Sequence of chain 1.A:
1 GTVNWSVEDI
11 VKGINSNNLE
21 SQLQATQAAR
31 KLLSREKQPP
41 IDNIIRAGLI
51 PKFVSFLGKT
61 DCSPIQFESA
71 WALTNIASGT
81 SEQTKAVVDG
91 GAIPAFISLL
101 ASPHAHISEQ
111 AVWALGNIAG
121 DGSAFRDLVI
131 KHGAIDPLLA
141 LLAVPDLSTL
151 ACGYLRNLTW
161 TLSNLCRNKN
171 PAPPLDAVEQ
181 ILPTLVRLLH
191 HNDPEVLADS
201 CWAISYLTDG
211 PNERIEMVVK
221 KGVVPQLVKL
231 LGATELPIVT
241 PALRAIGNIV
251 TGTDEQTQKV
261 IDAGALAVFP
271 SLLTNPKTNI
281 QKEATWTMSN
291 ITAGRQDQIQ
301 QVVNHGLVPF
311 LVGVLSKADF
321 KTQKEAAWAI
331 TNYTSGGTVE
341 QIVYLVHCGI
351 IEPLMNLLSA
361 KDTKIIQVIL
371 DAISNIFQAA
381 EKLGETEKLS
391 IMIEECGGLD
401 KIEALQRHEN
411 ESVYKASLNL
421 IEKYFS

Binding-site contacts:
Ligand atom CBP contacts residue GLN110 of chain 1.A at 3.5 Å.
Ligand atom CAN contacts residue ASN157 of chain 1.A at 3.0 Å.
Ligand atom CBG contacts residue ASN75 of chain 1.A at 3.3 Å.
Ligand atom OBF contacts residue ASN75 of chain 1.A at 2.7 Å (h-bond).
Ligand atom CAP contacts residue TRP113 of chain 1.A at 3.2 Å (hydrophobic).
Ligand atom CAN contacts residue TRP113 of chain 1.A at 3.5 Å (hydrophobic).
Ligand atom CAK contacts residue TRP160 of chain 1.A at 3.2 Å (hydrophobic).
Ligand atom NBE contacts residue TRP113 of chain 1.A at 3.5 Å (h-bond).
Ligand atom NAO contacts residue ASN157 of chain 1.A at 3.4 Å (h-bond).
Ligand atom CB contacts residue ASN117 of chain 1.A at 3.2 Å.
Ligand atom CBD contacts residue ASN75 of chain 1.A at 3.2 Å.
Ligand atom NAO contacts residue TRP160 of chain 1.A at 3.5 Å.
Ligand atom NZ contacts residue GLY79 of chain 1.A at 3.4 Å (h-bond).
Ligand atom NAY contacts residue TRP113 of chain 1.A at 3.3 Å (h-bond).
Ligand atom CAM contacts residue TRP160 of chain 1.A at 3.4 Å (hydrophobic).
Ligand atom CAL contacts residue TRP113 of chain 1.A at 3.4 Å (hydrophobic).
Ligand atom NZ contacts residue THR84 of chain 1.A at 2.9 Å (h-bond).
Ligand atom OAI contacts residue TRP113 of chain 1.A at 3.4 Å (h-bond).
Ligand atom CAM contacts residue TRP113 of chain 1.A at 3.5 Å (hydrophobic).
Ligand atom NAF contacts residue ASN117 of chain 1.A at 2.7 Å (h-bond).
Ligand atom CAG contacts residue ASN117 of chain 1.A at 3.2 Å.
Ligand atom CAX contacts residue SER78 of chain 1.A at 3.2 Å.
Ligand atom CG contacts residue SER78 of chain 1.A at 3.4 Å.
Ligand atom CE contacts residue GLY79 of chain 1.A at 2.9 Å.
Ligand atom CBL contacts residue GLN110 of chain 1.A at 3.5 Å.
Ligand atom CAL contacts residue ASN117 of chain 1.A at 3.5 Å.
Ligand atom CD contacts residue ASN117 of chain 1.A at 3.4 Å.
Ligand atom OAQ contacts residue TRP160 of chain 1.A at 3.0 Å (h-bond).
Ligand atom NBE contacts residue ASN75 of chain 1.A at 3.4 Å (h-bond).
Ligand atom CAJ contacts residue TRP160 of chain 1.A at 3.4 Å (hydrophobic).
Ligand atom NAO contacts residue TRP113 of chain 1.A at 3.5 Å.
Ligand atom CBM contacts residue GLN110 of chain 1.A at 3.2 Å.
Ligand atom CAL contacts residue TRP160 of chain 1.A at 3.3 Å (hydrophobic).
Ligand atom NBI contacts residue TRP113 of chain 1.A at 3.3 Å.
Ligand atom NZ contacts residue ASP121 of chain 1.A at 2.7 Å (salt-bridge).
Ligand atom CBN contacts residue GLN110 of chain 1.A at 3.0 Å.
Ligand atom CAK contacts residue TRP113 of chain 1.A at 3.5 Å (hydrophobic).
Ligand atom CAA contacts residue ARG167 of chain 1.A at 3.2 Å.
Ligand atom CBO contacts residue GLN110 of chain 1.A at 3.2 Å.
Ligand atom OAQ contacts residue ASN164 of chain 1.A at 3.1 Å (h-bond).

A protein and the small-molecule ligand that binds it are described below.
Small molecule (SMILES): CC(=O)N[C@H](CCCCN)C(=O)N[C@@H](CN[C@H](C(=O)N[C@H](Cc1ccccc1)C(N)=O)[C@H](C)O)COCc1cccnc1